A protein and the small-molecule ligand that binds it are described below.
Small molecule (SMILES): CC(=O)N[C@@H]1[C@@H](O)[C@H](O)[C@@H](CO)O[C@H]1O

Binding-site contacts:
Ligand atom C6 contacts residue PRO650 of chain 1.B at 4.4 Å (hydrophobic).
Ligand atom C1 contacts residue ASN80 of chain 1.B at 1.4 Å.
Ligand atom C3 contacts residue ASN80 of chain 1.B at 3.9 Å.
Ligand atom C5 contacts residue ASN80 of chain 1.B at 3.7 Å.
Ligand atom O6 contacts residue ASN80 of chain 1.B at 4.1 Å.
Ligand atom C4 contacts residue ASN80 of chain 1.B at 4.3 Å.
Ligand atom O6 contacts residue PHE78 of chain 1.B at 3.6 Å.
Ligand atom C7 contacts residue ASN80 of chain 1.B at 3.8 Å.
Ligand atom O5 contacts residue ASN80 of chain 1.B at 2.4 Å (h-bond).
Ligand atom N2 contacts residue ASN80 of chain 1.B at 3.1 Å (h-bond).
Ligand atom C8 contacts residue ASN80 of chain 1.B at 4.1 Å.
Ligand atom C2 contacts residue ASN80 of chain 1.B at 2.5 Å.

Sequence of chain 1.B:
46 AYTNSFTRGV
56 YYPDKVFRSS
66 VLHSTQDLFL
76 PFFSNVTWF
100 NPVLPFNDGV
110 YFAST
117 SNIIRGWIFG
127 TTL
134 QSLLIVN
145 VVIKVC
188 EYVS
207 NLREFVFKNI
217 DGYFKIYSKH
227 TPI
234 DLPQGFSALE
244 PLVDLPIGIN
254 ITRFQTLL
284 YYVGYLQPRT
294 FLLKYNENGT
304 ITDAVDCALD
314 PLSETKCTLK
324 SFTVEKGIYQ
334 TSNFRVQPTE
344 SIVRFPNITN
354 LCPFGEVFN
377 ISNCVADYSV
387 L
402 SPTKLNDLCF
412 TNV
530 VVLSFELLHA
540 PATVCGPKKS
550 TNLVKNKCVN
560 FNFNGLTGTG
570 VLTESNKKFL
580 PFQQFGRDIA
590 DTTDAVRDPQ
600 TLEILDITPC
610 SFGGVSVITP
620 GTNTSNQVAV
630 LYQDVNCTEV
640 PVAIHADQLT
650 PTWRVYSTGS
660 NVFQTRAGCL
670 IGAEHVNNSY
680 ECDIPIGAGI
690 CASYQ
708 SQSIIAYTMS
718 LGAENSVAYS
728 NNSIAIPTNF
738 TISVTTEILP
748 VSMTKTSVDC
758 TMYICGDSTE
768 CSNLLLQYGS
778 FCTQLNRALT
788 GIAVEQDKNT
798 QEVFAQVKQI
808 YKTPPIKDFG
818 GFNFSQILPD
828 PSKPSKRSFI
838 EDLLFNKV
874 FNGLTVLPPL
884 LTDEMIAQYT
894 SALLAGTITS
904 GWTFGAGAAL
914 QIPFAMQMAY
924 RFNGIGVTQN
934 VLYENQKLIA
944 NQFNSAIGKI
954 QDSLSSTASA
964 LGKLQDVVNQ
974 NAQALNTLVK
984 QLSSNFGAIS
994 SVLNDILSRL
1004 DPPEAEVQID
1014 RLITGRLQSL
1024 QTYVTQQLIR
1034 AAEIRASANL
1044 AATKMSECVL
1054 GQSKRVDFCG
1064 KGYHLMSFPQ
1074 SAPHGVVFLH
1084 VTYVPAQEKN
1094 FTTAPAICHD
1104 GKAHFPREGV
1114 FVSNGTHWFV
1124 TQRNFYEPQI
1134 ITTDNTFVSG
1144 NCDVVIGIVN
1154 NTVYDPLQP